Sequence of chain 1.H:
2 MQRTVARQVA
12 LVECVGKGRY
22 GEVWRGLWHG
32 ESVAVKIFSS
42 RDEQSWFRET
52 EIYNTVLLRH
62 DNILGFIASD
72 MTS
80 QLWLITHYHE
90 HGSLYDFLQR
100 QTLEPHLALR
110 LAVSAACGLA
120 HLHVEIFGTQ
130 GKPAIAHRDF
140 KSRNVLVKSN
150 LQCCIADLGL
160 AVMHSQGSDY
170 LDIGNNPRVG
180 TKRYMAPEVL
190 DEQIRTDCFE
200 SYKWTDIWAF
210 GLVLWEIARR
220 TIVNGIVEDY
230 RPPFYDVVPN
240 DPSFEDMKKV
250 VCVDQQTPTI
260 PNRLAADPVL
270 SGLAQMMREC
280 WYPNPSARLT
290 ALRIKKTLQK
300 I

A small-molecule ligand and the protein it binds are described below.
Small molecule (SMILES): c1ccc2c(-c3cnn4cc(-c5ccc(N6CCNCC6)cc5)cnc34)ccnc2c1

Binding-site contacts:
Ligand atom CAE contacts residue ASP95 of chain 1.H at 3.7 Å.
Ligand atom CAD contacts residue THR85 of chain 1.H at 3.4 Å.
Ligand atom CAM contacts residue HIS88 of chain 1.H at 3.2 Å.
Ligand atom CAZ contacts residue LEU145 of chain 1.H at 3.5 Å (hydrophobic).
Ligand atom CAH contacts residue GLU89 of chain 1.H at 3.0 Å.
Ligand atom NBE contacts residue LEU145 of chain 1.H at 3.1 Å.
Ligand atom CAQ contacts residue GLU89 of chain 1.H at 3.3 Å.
Ligand atom NAS contacts residue LEU145 of chain 1.H at 3.8 Å.
Ligand atom CAF contacts residue GLY91 of chain 1.H at 3.4 Å.
Ligand atom CAF contacts residue TYR87 of chain 1.H at 3.4 Å (hydrophobic).
Ligand atom CAI contacts residue ALA155 of chain 1.H at 3.7 Å (hydrophobic).
Ligand atom CAL contacts residue ALA35 of chain 1.H at 3.6 Å (hydrophobic).
Ligand atom CAE contacts residue GLY91 of chain 1.H at 3.4 Å.
Ligand atom CAM contacts residue LEU145 of chain 1.H at 3.5 Å (hydrophobic).
Ligand atom CAY contacts residue LEU65 of chain 1.H at 3.8 Å (hydrophobic).
Ligand atom CAB contacts residue ALA155 of chain 1.H at 3.8 Å (hydrophobic).
Ligand atom CAL contacts residue HIS86 of chain 1.H at 3.4 Å.
Ligand atom CAH contacts residue TYR87 of chain 1.H at 3.5 Å (hydrophobic).
Ligand atom CAM contacts residue TYR87 of chain 1.H at 3.8 Å (hydrophobic).
Ligand atom CAG contacts residue ASP95 of chain 1.H at 3.6 Å.
Ligand atom CAA contacts residue ALA155 of chain 1.H at 3.6 Å (hydrophobic).
Ligand atom NAT contacts residue HIS88 of chain 1.H at 3.3 Å (h-bond).
Ligand atom CAF contacts residue HIS88 of chain 1.H at 3.4 Å.
Ligand atom CAG contacts residue GLY91 of chain 1.H at 3.7 Å.
Ligand atom CAV contacts residue VAL16 of chain 1.H at 3.8 Å (hydrophobic).
Ligand atom CAB contacts residue ARG142 of chain 1.H at 3.5 Å.
Ligand atom CAD contacts residue LEU65 of chain 1.H at 3.6 Å (hydrophobic).
Ligand atom CAL contacts residue LEU145 of chain 1.H at 3.4 Å (hydrophobic).
Ligand atom CAW contacts residue GLY91 of chain 1.H at 3.8 Å.
Ligand atom CAA contacts residue ASN143 of chain 1.H at 3.5 Å.
Ligand atom CAD contacts residue ALA35 of chain 1.H at 3.8 Å (hydrophobic).
Ligand atom CAJ contacts residue LEU145 of chain 1.H at 3.4 Å (hydrophobic).
Ligand atom CAV contacts residue GLY91 of chain 1.H at 3.3 Å.
Ligand atom CAH contacts residue GLY91 of chain 1.H at 3.6 Å.
Ligand atom CAF contacts residue GLU89 of chain 1.H at 3.6 Å.
Ligand atom CBC contacts residue LEU145 of chain 1.H at 3.3 Å (hydrophobic).
Ligand atom CAC contacts residue LEU65 of chain 1.H at 3.7 Å (hydrophobic).
Ligand atom NAT contacts residue LEU145 of chain 1.H at 3.4 Å.
Ligand atom NAT contacts residue HIS86 of chain 1.H at 3.8 Å.
Ligand atom NAS contacts residue VAL24 of chain 1.H at 3.7 Å.